A small-molecule ligand and the protein it binds are described below.
Small molecule (SMILES): Oc1ccc(C(=C2CCC[C@@H](c3ccccc3)C2)c2ccc(O)cc2)cc1

Sequence of chain 1.A:
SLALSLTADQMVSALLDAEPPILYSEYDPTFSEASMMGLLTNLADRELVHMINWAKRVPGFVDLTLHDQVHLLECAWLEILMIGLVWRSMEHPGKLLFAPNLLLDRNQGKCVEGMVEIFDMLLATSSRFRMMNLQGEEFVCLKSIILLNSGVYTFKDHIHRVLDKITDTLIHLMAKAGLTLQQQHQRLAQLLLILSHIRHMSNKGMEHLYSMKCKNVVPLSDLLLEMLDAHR

Binding-site contacts:
Ligand atom C04 contacts residue LEU49 of chain 1.A at 4.0 Å (hydrophobic).
Ligand atom C03 contacts residue GLU56 of chain 1.A at 3.2 Å.
Ligand atom C23 contacts residue GLY123 of chain 1.A at 3.5 Å.
Ligand atom C09 contacts residue TRP86 of chain 1.A at 4.0 Å (hydrophobic).
Ligand atom C16 contacts residue LEU131 of chain 1.A at 3.7 Å (hydrophobic).
Ligand atom C07 contacts residue LEU228 of chain 1.A at 4.1 Å (hydrophobic).
Ligand atom C12 contacts residue THR50 of chain 1.A at 3.6 Å.
Ligand atom C20 contacts residue LEU228 of chain 1.A at 3.9 Å (hydrophobic).
Ligand atom C13 contacts residue LEU49 of chain 1.A at 4.1 Å (hydrophobic).
Ligand atom C27 contacts residue LEU90 of chain 1.A at 3.8 Å (hydrophobic).
Ligand atom C22 contacts residue GLY123 of chain 1.A at 3.9 Å.
Ligand atom C23 contacts residue HIS227 of chain 1.A at 3.6 Å.
Ligand atom O01 contacts residue GLU56 of chain 1.A at 2.6 Å (salt-bridge).
Ligand atom C20 contacts residue MET124 of chain 1.A at 3.8 Å (hydrophobic).
Ligand atom C23 contacts residue MET124 of chain 1.A at 3.7 Å (hydrophobic).
Ligand atom C10 contacts residue LEU228 of chain 1.A at 3.8 Å (hydrophobic).
Ligand atom C22 contacts residue MET124 of chain 1.A at 3.8 Å (hydrophobic).
Ligand atom C02 contacts residue GLU56 of chain 1.A at 3.3 Å.
Ligand atom C02 contacts residue LEU90 of chain 1.A at 4.0 Å (hydrophobic).
Ligand atom C08 contacts residue LEU87 of chain 1.A at 4.0 Å (hydrophobic).
Ligand atom O11 contacts residue LEU243 of chain 1.A at 3.3 Å.
Ligand atom C09 contacts residue LEU228 of chain 1.A at 3.6 Å (hydrophobic).
Ligand atom C13 contacts residue LEU228 of chain 1.A at 4.0 Å (hydrophobic).
Ligand atom C17 contacts residue MET124 of chain 1.A at 3.8 Å (hydrophobic).
Ligand atom C24 contacts residue MET124 of chain 1.A at 4.1 Å (hydrophobic).
Ligand atom O01 contacts residue ARG97 of chain 1.A at 3.2 Å (salt-bridge).
Ligand atom C22 contacts residue GLU122 of chain 1.A at 3.5 Å.
Ligand atom C19 contacts residue MET124 of chain 1.A at 4.1 Å (hydrophobic).
Ligand atom C12 contacts residue MET46 of chain 1.A at 3.9 Å (hydrophobic).
Ligand atom C04 contacts residue ALA53 of chain 1.A at 4.0 Å (hydrophobic).
Ligand atom C22 contacts residue HIS227 of chain 1.A at 3.8 Å.
Ligand atom O01 contacts residue LEU90 of chain 1.A at 3.7 Å.
Ligand atom C21 contacts residue MET124 of chain 1.A at 3.9 Å (hydrophobic).
Ligand atom C15 contacts residue PHE107 of chain 1.A at 3.5 Å (hydrophobic).
Ligand atom C23 contacts residue ILE127 of chain 1.A at 3.9 Å (hydrophobic).
Ligand atom C24 contacts residue ILE127 of chain 1.A at 3.5 Å (hydrophobic).
Ligand atom C21 contacts residue VAL121 of chain 1.A at 3.8 Å (hydrophobic).
Ligand atom C08 contacts residue LEU228 of chain 1.A at 3.8 Å (hydrophobic).
Ligand atom O11 contacts residue THR50 of chain 1.A at 4.0 Å.
Ligand atom C12 contacts residue LEU228 of chain 1.A at 3.6 Å (hydrophobic).